The small molecule below binds the protein below.
Small molecule (SMILES): CC(=O)N[C@H]1[C@H](O[C@H]2[C@H](O)[C@@H](NC(C)=O)CO[C@@H]2CO)O[C@H](CO)[C@@H](O)[C@@H]1O

Binding-site contacts:
Ligand atom C5 contacts residue ASN12 of chain 25.F at 4.1 Å.
Ligand atom N2 contacts residue ASN12 of chain 25.F at 3.8 Å.
Ligand atom C7 contacts residue ASN12 of chain 25.F at 3.9 Å.
Ligand atom C2 contacts residue ASN12 of chain 25.F at 3.2 Å.
Ligand atom C1 contacts residue ASN12 of chain 25.F at 2.1 Å.
Ligand atom O7 contacts residue ASN12 of chain 25.F at 3.7 Å.
Ligand atom O5 contacts residue ASN12 of chain 25.F at 2.7 Å (h-bond).

Sequence of chain 25.F:
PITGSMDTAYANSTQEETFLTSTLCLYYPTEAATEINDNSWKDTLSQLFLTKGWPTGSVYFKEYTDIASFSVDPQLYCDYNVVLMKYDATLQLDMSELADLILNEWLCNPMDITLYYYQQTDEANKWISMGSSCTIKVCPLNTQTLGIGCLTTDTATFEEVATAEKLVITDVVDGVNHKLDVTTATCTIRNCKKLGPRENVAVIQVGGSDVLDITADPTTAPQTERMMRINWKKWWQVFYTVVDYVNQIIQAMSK